This protein binds this small molecule.
Small molecule (SMILES): CC(=O)N[C@@H](CCC(N)=O)C(=O)N[C@@H](CC(C)C)C(=O)N[C@@H](CC(=O)O)C(=O)N[C@@H](CC(C)C)C(=O)N[C@@H](Cc1ccccc1)C(=O)O

Binding-site contacts:
Ligand atom OE1 contacts residue MET362 of chain 1.D at 3.2 Å (h-bond).
Ligand atom OD1 contacts residue HIS175 of chain 1.D at 3.6 Å.
Ligand atom C contacts residue MET362 of chain 1.D at 3.7 Å (hydrophobic).
Ligand atom NE2 contacts residue MET364 of chain 1.D at 3.8 Å.
Ligand atom N contacts residue MET364 of chain 1.D at 3.4 Å.
Ligand atom CD1 contacts residue THR172 of chain 1.D at 3.7 Å.
Ligand atom C contacts residue GLY174 of chain 1.D at 3.8 Å.
Ligand atom N contacts residue PRO363 of chain 1.D at 3.2 Å (h-bond).
Ligand atom C contacts residue ARG365 of chain 1.D at 3.6 Å.
Ligand atom O contacts residue ARG365 of chain 1.D at 2.8 Å (salt-bridge).
Ligand atom O contacts residue MET362 of chain 1.D at 3.4 Å.
Ligand atom OD2 contacts residue HIS175 of chain 1.D at 3.8 Å.
Ligand atom CD2 contacts residue VAL247 of chain 1.D at 3.7 Å (hydrophobic).
Ligand atom C contacts residue MET364 of chain 1.D at 3.6 Å (hydrophobic).
Ligand atom CE2 contacts residue PRO242 of chain 1.D at 3.8 Å (hydrophobic).
Ligand atom CB contacts residue MET362 of chain 1.D at 3.7 Å (hydrophobic).
Ligand atom CA contacts residue GLY174 of chain 1.D at 3.7 Å.
Ligand atom CA contacts residue MET364 of chain 1.D at 3.6 Å (hydrophobic).
Ligand atom O contacts residue HIS175 of chain 1.D at 3.4 Å (h-bond).
Ligand atom CG contacts residue HIS175 of chain 1.D at 3.4 Å.
Ligand atom OE1 contacts residue HIS175 of chain 1.D at 3.6 Å.
Ligand atom CD1 contacts residue VAL344 of chain 1.D at 3.7 Å (hydrophobic).
Ligand atom O contacts residue MET362 of chain 1.D at 3.7 Å.
Ligand atom OD2 contacts residue GLY174 of chain 1.D at 3.7 Å.
Ligand atom C contacts residue MET362 of chain 1.D at 3.5 Å (hydrophobic).
Ligand atom CD2 contacts residue VAL247 of chain 1.D at 3.8 Å (hydrophobic).
Ligand atom CD1 contacts residue ARG176 of chain 1.D at 3.7 Å.
Ligand atom CG contacts residue PRO363 of chain 1.D at 3.7 Å (hydrophobic).
Ligand atom CA contacts residue GLY174 of chain 1.D at 3.8 Å.
Ligand atom N contacts residue GLY174 of chain 1.D at 2.9 Å (h-bond).
Ligand atom CG contacts residue HIS175 of chain 1.D at 3.6 Å.
Ligand atom CE2 contacts residue THR172 of chain 1.D at 3.7 Å.
Ligand atom CG contacts residue GLY174 of chain 1.D at 3.7 Å.
Ligand atom CB contacts residue PRO363 of chain 1.D at 3.4 Å (hydrophobic).
Ligand atom O contacts residue MET364 of chain 1.D at 3.3 Å.
Ligand atom CZ contacts residue PRO242 of chain 1.D at 3.4 Å (hydrophobic).
Ligand atom OE1 contacts residue PRO363 of chain 1.D at 3.7 Å.
Ligand atom CB contacts residue GLY174 of chain 1.D at 3.5 Å.
Ligand atom CD1 contacts residue PRO363 of chain 1.D at 3.8 Å (hydrophobic).
Ligand atom CD1 contacts residue HIS175 of chain 1.D at 3.8 Å.

Sequence of chain 1.D:
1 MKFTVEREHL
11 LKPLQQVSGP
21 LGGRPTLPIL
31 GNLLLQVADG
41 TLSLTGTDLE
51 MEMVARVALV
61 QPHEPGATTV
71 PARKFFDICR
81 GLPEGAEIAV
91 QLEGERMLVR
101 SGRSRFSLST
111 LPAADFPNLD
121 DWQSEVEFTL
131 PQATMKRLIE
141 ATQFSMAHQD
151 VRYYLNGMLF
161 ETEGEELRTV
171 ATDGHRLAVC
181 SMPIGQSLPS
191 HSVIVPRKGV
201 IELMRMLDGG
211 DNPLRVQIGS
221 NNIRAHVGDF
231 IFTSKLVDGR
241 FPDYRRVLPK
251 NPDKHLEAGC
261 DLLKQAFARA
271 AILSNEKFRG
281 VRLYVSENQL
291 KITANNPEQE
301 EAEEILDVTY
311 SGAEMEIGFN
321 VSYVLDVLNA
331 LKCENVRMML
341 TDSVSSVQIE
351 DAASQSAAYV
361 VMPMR